Sequence of chain 1.A:
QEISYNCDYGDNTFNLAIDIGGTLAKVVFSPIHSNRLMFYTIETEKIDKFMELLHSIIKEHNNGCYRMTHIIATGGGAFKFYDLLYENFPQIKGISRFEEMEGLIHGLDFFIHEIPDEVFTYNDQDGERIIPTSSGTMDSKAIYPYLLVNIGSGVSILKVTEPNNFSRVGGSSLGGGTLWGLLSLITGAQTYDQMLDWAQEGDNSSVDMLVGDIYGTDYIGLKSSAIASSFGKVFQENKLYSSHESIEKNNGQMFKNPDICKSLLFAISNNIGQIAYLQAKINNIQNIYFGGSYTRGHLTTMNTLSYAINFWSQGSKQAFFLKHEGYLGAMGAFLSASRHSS

A small-molecule ligand and the protein it binds are described below.
Small molecule (SMILES): CC(C)(C)c1ccc(CNc2nc3[nH]c(CN4CCOCC4)cc(=O)n3n2)cc1

Binding-site contacts:
Ligand atom C14 contacts residue TRP339 of chain 1.A at 3.2 Å (hydrophobic).
Ligand atom N17 contacts residue ALA243 of chain 1.A at 3.5 Å (h-bond).
Ligand atom C25 contacts residue GLU113 of chain 1.B at 3.3 Å.
Ligand atom C19 contacts residue ARG181 of chain 1.B at 3.5 Å.
Ligand atom C6 contacts residue TRP339 of chain 1.A at 3.1 Å (hydrophobic).
Ligand atom C12 contacts residue GLY236 of chain 1.A at 3.2 Å.
Ligand atom C28 contacts residue VAL168 of chain 1.B at 3.7 Å (hydrophobic).
Ligand atom N5 contacts residue ARG181 of chain 1.B at 3.1 Å (salt-bridge).
Ligand atom C14 contacts residue PHE338 of chain 1.A at 3.5 Å (hydrophobic).
Ligand atom C20 contacts residue ALA243 of chain 1.A at 3.6 Å (hydrophobic).
Ligand atom N29 contacts residue ILE242 of chain 1.A at 3.5 Å (h-bond).
Ligand atom C16 contacts residue ILE242 of chain 1.A at 3.7 Å (hydrophobic).
Ligand atom C21 contacts residue ALA243 of chain 1.A at 3.8 Å (hydrophobic).
Ligand atom C28 contacts residue ARG181 of chain 1.B at 3.7 Å.
Ligand atom N5 contacts residue TRP339 of chain 1.A at 3.7 Å.
Ligand atom C18 contacts residue SER185 of chain 1.B at 3.0 Å.
Ligand atom C28 contacts residue ALA243 of chain 1.A at 3.8 Å (hydrophobic).
Ligand atom C20 contacts residue ARG181 of chain 1.B at 3.6 Å.
Ligand atom N17 contacts residue SER186 of chain 1.B at 3.5 Å (h-bond).
Ligand atom C12 contacts residue PHE338 of chain 1.A at 3.7 Å (hydrophobic).
Ligand atom N17 contacts residue SER185 of chain 1.B at 3.5 Å.
Ligand atom N17 contacts residue ILE242 of chain 1.A at 3.2 Å (h-bond).
Ligand atom N8 contacts residue PHE338 of chain 1.A at 3.7 Å.
Ligand atom C7 contacts residue TRP339 of chain 1.A at 3.1 Å (hydrophobic).
Ligand atom C13 contacts residue LEU237 of chain 1.A at 3.8 Å (hydrophobic).
Ligand atom C12 contacts residue ILE235 of chain 1.A at 3.2 Å (hydrophobic).
Ligand atom C2 contacts residue TRP339 of chain 1.A at 3.7 Å (hydrophobic).
Ligand atom N15 contacts residue ARG181 of chain 1.B at 3.1 Å (salt-bridge).
Ligand atom C18 contacts residue ALA243 of chain 1.A at 3.2 Å (hydrophobic).
Ligand atom N5 contacts residue GLY184 of chain 1.B at 3.6 Å.
Ligand atom C25 contacts residue MET114 of chain 1.B at 3.5 Å (hydrophobic).
Ligand atom O11 contacts residue ILE235 of chain 1.A at 3.2 Å (h-bond).
Ligand atom N15 contacts residue GLY184 of chain 1.B at 3.5 Å.
Ligand atom N15 contacts residue SER185 of chain 1.B at 3.7 Å.
Ligand atom C18 contacts residue VAL168 of chain 1.B at 3.6 Å (hydrophobic).
Ligand atom C27 contacts residue SER169 of chain 1.B at 3.5 Å.
Ligand atom C19 contacts residue ALA243 of chain 1.A at 3.5 Å (hydrophobic).
Ligand atom C13 contacts residue ILE235 of chain 1.A at 3.5 Å (hydrophobic).
Ligand atom C4 contacts residue ARG181 of chain 1.B at 3.8 Å.
Ligand atom C4 contacts residue GLY184 of chain 1.B at 3.8 Å.

Sequence of chain 1.B:
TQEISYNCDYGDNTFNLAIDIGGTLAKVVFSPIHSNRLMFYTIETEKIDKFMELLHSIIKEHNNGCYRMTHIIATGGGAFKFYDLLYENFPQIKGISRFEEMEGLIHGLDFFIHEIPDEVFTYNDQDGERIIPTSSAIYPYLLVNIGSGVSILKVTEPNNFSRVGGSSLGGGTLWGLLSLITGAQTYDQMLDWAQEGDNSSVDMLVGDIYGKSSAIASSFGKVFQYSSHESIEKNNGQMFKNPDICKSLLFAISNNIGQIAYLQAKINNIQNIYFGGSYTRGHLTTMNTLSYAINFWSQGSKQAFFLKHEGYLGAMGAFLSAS